Sequence of chain 1.H:
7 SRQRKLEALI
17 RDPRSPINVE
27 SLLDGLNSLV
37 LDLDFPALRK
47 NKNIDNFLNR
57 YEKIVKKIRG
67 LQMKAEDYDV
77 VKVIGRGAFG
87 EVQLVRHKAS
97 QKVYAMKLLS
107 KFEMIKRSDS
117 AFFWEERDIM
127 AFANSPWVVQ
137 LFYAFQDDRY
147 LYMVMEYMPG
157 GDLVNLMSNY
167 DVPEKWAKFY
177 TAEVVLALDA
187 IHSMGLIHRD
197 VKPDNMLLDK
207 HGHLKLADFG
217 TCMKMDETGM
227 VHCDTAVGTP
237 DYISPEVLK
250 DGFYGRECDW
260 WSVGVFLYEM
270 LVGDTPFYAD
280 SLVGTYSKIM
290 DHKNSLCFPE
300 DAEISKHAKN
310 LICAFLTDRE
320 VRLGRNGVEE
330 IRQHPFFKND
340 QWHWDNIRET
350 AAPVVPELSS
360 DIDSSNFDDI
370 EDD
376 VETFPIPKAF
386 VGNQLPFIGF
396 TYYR

Binding-site contacts:
Ligand atom C8 contacts residue PHE85 of chain 1.H at 3.5 Å (hydrophobic).
Ligand atom N2 contacts residue ALA101 of chain 1.H at 3.8 Å.
Ligand atom C8 contacts residue ALA84 of chain 1.H at 3.9 Å (hydrophobic).
Ligand atom C10 contacts residue LEU203 of chain 1.H at 3.7 Å (hydrophobic).
Ligand atom C20 contacts residue VAL88 of chain 1.H at 3.6 Å (hydrophobic).
Ligand atom C9 contacts residue MET154 of chain 1.H at 3.6 Å (hydrophobic).
Ligand atom C4 contacts residue GLY83 of chain 1.H at 3.7 Å.
Ligand atom C18 contacts residue ASP214 of chain 1.H at 3.9 Å.
Ligand atom C15 contacts residue VAL88 of chain 1.H at 3.8 Å (hydrophobic).
Ligand atom C9 contacts residue GLU152 of chain 1.H at 3.2 Å.
Ligand atom C6 contacts residue GLY83 of chain 1.H at 3.7 Å.
Ligand atom O3 contacts residue ASP214 of chain 1.H at 3.1 Å.
Ligand atom C12 contacts residue LEU203 of chain 1.H at 3.8 Å (hydrophobic).
Ligand atom C17 contacts residue ALA213 of chain 1.H at 3.6 Å (hydrophobic).
Ligand atom O1 contacts residue ALA84 of chain 1.H at 3.6 Å.
Ligand atom N2 contacts residue GLU152 of chain 1.H at 3.8 Å.
Ligand atom C13 contacts residue MET154 of chain 1.H at 3.9 Å (hydrophobic).
Ligand atom N2 contacts residue TYR153 of chain 1.H at 3.8 Å.
Ligand atom C8 contacts residue MES1 of chain 1.Y at 3.1 Å.
Ligand atom C21 contacts residue ASP214 of chain 1.H at 3.8 Å.
Ligand atom C1 contacts residue GLY83 of chain 1.H at 3.5 Å.
Ligand atom C7 contacts residue GLU87 of chain 1.H at 3.7 Å.
Ligand atom N2 contacts residue MET154 of chain 1.H at 3.0 Å (h-bond).
Ligand atom C3 contacts residue ALA84 of chain 1.H at 3.8 Å (hydrophobic).
Ligand atom C7 contacts residue GLY83 of chain 1.H at 3.7 Å.
Ligand atom C7 contacts residue GLY86 of chain 1.H at 3.6 Å.
Ligand atom C6 contacts residue GLY86 of chain 1.H at 3.5 Å.
Ligand atom O1 contacts residue LEU105 of chain 1.H at 3.5 Å.
Ligand atom C9 contacts residue ALA101 of chain 1.H at 3.6 Å (hydrophobic).
Ligand atom C5 contacts residue ASP214 of chain 1.H at 3.5 Å.
Ligand atom C4 contacts residue VAL88 of chain 1.H at 3.8 Å (hydrophobic).
Ligand atom C11 contacts residue LEU203 of chain 1.H at 3.6 Å (hydrophobic).
Ligand atom C18 contacts residue ALA213 of chain 1.H at 3.8 Å (hydrophobic).
Ligand atom O1 contacts residue PHE85 of chain 1.H at 3.0 Å (h-bond).
Ligand atom O3 contacts residue LYS103 of chain 1.H at 3.1 Å (salt-bridge).
Ligand atom O2 contacts residue VAL88 of chain 1.H at 3.8 Å.
Ligand atom C2 contacts residue GLY83 of chain 1.H at 3.6 Å.
Ligand atom C6 contacts residue LEU105 of chain 1.H at 3.8 Å (hydrophobic).
Ligand atom C16 contacts residue PHE366 of chain 1.H at 3.8 Å (hydrophobic).
Ligand atom C3 contacts residue GLY83 of chain 1.H at 3.5 Å.

This small molecule binds to this protein.
Small molecule (SMILES): COc1cccc(CNC(=O)c2ccc3c(c2)OCc2cnccc2-3)c1